This small molecule binds to this protein.
Small molecule (SMILES): C[Se]CC[C@H](NC(=O)[C@@H]1CCCN1)C(=O)N[C@@H](Cc1ccccc1)C(=O)N[C@@H](CC(N)=O)C(=O)N[C@@H](Cc1ccccc1)C(=O)N[C@H](C=O)CC(C)C

Binding-site contacts:
Ligand atom CD contacts residue ASP469 of chain 3.G at 4.3 Å.
Ligand atom CA contacts residue GLU383 of chain 3.G at 4.3 Å.
Ligand atom CE2 contacts residue ARG390 of chain 3.G at 3.5 Å.
Ligand atom CD1 contacts residue VAL468 of chain 3.G at 4.0 Å (hydrophobic).
Ligand atom CD2 contacts residue GLN379 of chain 3.G at 3.4 Å.
Ligand atom CD1 contacts residue VAL467 of chain 3.G at 3.3 Å (hydrophobic).
Ligand atom CE contacts residue ALA394 of chain 3.G at 4.3 Å (hydrophobic).
Ligand atom CD2 contacts residue ALA394 of chain 3.G at 4.3 Å (hydrophobic).
Ligand atom CE1 contacts residue VAL468 of chain 3.G at 3.7 Å (hydrophobic).
Ligand atom CZ contacts residue ALA394 of chain 3.G at 3.7 Å (hydrophobic).
Ligand atom N contacts residue VAL467 of chain 3.G at 3.9 Å.
Ligand atom CG contacts residue ALA394 of chain 3.G at 4.3 Å (hydrophobic).
Ligand atom CA contacts residue VAL467 of chain 3.G at 3.1 Å (hydrophobic).
Ligand atom ND2 contacts residue VAL467 of chain 3.G at 3.3 Å (h-bond).
Ligand atom CE contacts residue PHE395 of chain 3.G at 4.3 Å (hydrophobic).
Ligand atom O contacts residue ASP469 of chain 3.G at 4.3 Å.
Ligand atom CG contacts residue ASP469 of chain 3.G at 3.6 Å.
Ligand atom N contacts residue VAL468 of chain 3.G at 4.1 Å.
Ligand atom O contacts residue VAL467 of chain 3.G at 2.8 Å (h-bond).
Ligand atom CA contacts residue VAL468 of chain 3.G at 4.0 Å (hydrophobic).
Ligand atom N contacts residue ASP469 of chain 3.G at 3.7 Å.
Ligand atom CE1 contacts residue VAL467 of chain 3.G at 3.6 Å (hydrophobic).
Ligand atom CZ contacts residue VAL382 of chain 3.G at 4.1 Å (hydrophobic).
Ligand atom CD2 contacts residue VAL382 of chain 3.G at 3.9 Å (hydrophobic).
Ligand atom C contacts residue VAL467 of chain 3.G at 3.1 Å (hydrophobic).
Ligand atom CG contacts residue VAL467 of chain 3.G at 4.2 Å (hydrophobic).
Ligand atom CE contacts residue THR472 of chain 3.G at 3.6 Å.
Ligand atom SE contacts residue ALA394 of chain 3.G at 3.6 Å.
Ligand atom N contacts residue VAL467 of chain 3.G at 4.0 Å.
Ligand atom N contacts residue ASP469 of chain 3.G at 4.2 Å.
Ligand atom CE1 contacts residue VAL382 of chain 3.G at 4.3 Å (hydrophobic).
Ligand atom CA contacts residue ASP469 of chain 3.G at 3.7 Å.
Ligand atom O contacts residue GLU383 of chain 3.G at 3.4 Å (salt-bridge).
Ligand atom CZ contacts residue ARG390 of chain 3.G at 4.0 Å.
Ligand atom CB contacts residue GLN379 of chain 3.G at 4.2 Å.
Ligand atom C contacts residue GLU383 of chain 3.G at 3.0 Å.
Ligand atom CE2 contacts residue ALA394 of chain 3.G at 3.5 Å (hydrophobic).
Ligand atom CZ contacts residue VAL468 of chain 3.G at 4.2 Å (hydrophobic).
Ligand atom CB contacts residue VAL467 of chain 3.G at 4.2 Å (hydrophobic).
Ligand atom CD2 contacts residue ARG390 of chain 3.G at 4.3 Å.

Sequence of chain 3.G:
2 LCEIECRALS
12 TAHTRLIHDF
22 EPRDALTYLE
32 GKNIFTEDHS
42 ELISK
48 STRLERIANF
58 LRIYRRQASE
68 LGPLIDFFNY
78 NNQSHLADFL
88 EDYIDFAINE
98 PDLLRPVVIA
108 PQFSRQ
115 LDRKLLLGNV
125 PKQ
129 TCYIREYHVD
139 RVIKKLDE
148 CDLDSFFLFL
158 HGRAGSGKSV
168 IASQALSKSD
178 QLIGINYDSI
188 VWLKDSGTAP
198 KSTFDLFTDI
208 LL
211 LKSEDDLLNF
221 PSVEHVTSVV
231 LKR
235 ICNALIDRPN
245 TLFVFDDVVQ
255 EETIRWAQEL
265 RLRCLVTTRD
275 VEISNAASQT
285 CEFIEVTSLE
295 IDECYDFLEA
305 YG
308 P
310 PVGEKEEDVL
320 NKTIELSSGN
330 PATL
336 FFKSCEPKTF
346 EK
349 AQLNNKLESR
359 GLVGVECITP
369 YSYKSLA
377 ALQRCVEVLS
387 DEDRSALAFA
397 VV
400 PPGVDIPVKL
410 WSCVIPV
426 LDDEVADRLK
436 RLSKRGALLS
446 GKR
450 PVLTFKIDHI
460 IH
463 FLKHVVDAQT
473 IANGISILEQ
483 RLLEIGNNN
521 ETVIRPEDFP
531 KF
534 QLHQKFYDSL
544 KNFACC